Sequence of chain 2.E:
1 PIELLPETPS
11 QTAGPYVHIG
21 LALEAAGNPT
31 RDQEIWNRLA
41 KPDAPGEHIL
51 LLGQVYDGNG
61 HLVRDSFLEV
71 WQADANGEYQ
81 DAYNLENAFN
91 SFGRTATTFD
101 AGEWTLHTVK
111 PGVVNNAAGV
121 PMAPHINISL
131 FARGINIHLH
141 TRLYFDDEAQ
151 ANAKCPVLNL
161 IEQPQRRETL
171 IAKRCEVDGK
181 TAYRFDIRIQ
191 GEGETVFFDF

Binding-site contacts:
Ligand atom C7 contacts residue ARG133 of chain 2.E at 4.0 Å.
Ligand atom C3 contacts residue ILE191 of chain 2.F at 3.5 Å (hydrophobic).
Ligand atom O3 contacts residue FE1 of chain 2.T at 2.5 Å.
Ligand atom O4 contacts residue TYR147 of chain 2.F at 4.0 Å.
Ligand atom C2 contacts residue FE1 of chain 2.T at 3.0 Å.
Ligand atom O3 contacts residue CYN1 of chain 2.S at 3.0 Å.
Ligand atom C4 contacts residue TRP149 of chain 2.F at 4.0 Å (hydrophobic).
Ligand atom N1 contacts residue FE1 of chain 2.T at 2.9 Å.
Ligand atom C6 contacts residue TYR147 of chain 2.F at 3.7 Å (hydrophobic).
Ligand atom C5 contacts residue PRO15 of chain 2.E at 3.6 Å (hydrophobic).
Ligand atom O4 contacts residue FE1 of chain 2.T at 2.1 Å.
Ligand atom O1 contacts residue PRO15 of chain 2.E at 4.0 Å.
Ligand atom O3 contacts residue HIS162 of chain 2.F at 3.0 Å.
Ligand atom C7 contacts residue TRP149 of chain 2.F at 3.7 Å (hydrophobic).
Ligand atom O3 contacts residue GLN177 of chain 2.F at 3.7 Å.
Ligand atom C2 contacts residue ARG157 of chain 2.F at 3.5 Å.
Ligand atom N1 contacts residue ARG157 of chain 2.F at 3.9 Å.
Ligand atom C3 contacts residue PRO15 of chain 2.E at 3.5 Å (hydrophobic).
Ligand atom O1 contacts residue ARG133 of chain 2.E at 3.6 Å.
Ligand atom C2 contacts residue CYN1 of chain 2.S at 3.2 Å.
Ligand atom C7 contacts residue TYR24 of chain 2.F at 3.5 Å (hydrophobic).
Ligand atom O4 contacts residue TYR108 of chain 2.F at 3.5 Å (h-bond).
Ligand atom O1 contacts residue ILE191 of chain 2.F at 3.8 Å.
Ligand atom O2 contacts residue ARG133 of chain 2.E at 3.8 Å.
Ligand atom C7 contacts residue PRO15 of chain 2.E at 3.6 Å (hydrophobic).
Ligand atom O4 contacts residue HIS160 of chain 2.F at 3.4 Å (h-bond).
Ligand atom O3 contacts residue HIS160 of chain 2.F at 3.5 Å (h-bond).
Ligand atom N1 contacts residue CYN1 of chain 2.S at 3.2 Å.
Ligand atom O2 contacts residue TRP149 of chain 2.F at 3.4 Å.
Ligand atom C2 contacts residue PRO15 of chain 2.E at 3.9 Å (hydrophobic).
Ligand atom C4 contacts residue ILE191 of chain 2.F at 3.9 Å (hydrophobic).
Ligand atom O3 contacts residue ARG157 of chain 2.F at 3.0 Å (salt-bridge).
Ligand atom C7 contacts residue ILE191 of chain 2.F at 4.0 Å (hydrophobic).
Ligand atom C3 contacts residue GLY14 of chain 2.E at 3.9 Å.
Ligand atom C4 contacts residue PRO15 of chain 2.E at 3.2 Å (hydrophobic).
Ligand atom C6 contacts residue CYN1 of chain 2.S at 3.9 Å.
Ligand atom C5 contacts residue TRP149 of chain 2.F at 3.8 Å (hydrophobic).
Ligand atom O4 contacts residue CYN1 of chain 2.S at 3.1 Å.
Ligand atom O1 contacts residue TYR24 of chain 2.F at 2.4 Å (h-bond).
Ligand atom O4 contacts residue ARG157 of chain 2.F at 3.8 Å.

This small molecule binds to this protein.
Small molecule (SMILES): O=C(O)c1cc[n+]([O-])c(O)c1

Sequence of chain 2.F:
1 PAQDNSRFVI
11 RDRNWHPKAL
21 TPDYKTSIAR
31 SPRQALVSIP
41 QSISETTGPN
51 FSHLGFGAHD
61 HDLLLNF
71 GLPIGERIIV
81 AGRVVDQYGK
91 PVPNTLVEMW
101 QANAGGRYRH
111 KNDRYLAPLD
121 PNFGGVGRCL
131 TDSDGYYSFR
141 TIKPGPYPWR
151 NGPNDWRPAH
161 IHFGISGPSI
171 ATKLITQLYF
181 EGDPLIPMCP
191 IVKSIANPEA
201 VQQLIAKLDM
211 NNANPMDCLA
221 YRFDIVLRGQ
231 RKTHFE